This protein binds this small molecule.
Small molecule (SMILES): CC(=O)N[C@@H]1[C@@H](O)[C@H](O)[C@@H](CO)O[C@H]1O

Sequence of chain 1.A:
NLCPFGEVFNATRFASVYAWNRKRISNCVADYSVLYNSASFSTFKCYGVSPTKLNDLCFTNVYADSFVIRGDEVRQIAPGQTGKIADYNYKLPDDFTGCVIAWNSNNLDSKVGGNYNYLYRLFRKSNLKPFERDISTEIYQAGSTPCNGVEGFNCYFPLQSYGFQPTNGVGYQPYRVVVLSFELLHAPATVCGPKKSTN

Binding-site contacts:
Ligand atom C8 contacts residue VAL49 of chain 1.A at 3.6 Å (hydrophobic).
Ligand atom O3 contacts residue VAL49 of chain 1.A at 3.6 Å.
Ligand atom C4 contacts residue ASN25 of chain 1.A at 4.2 Å.
Ligand atom C2 contacts residue ASN25 of chain 1.A at 2.5 Å.
Ligand atom C8 contacts residue GLY21 of chain 1.A at 3.9 Å.
Ligand atom C5 contacts residue ASN25 of chain 1.A at 3.7 Å.
Ligand atom C1 contacts residue ASN25 of chain 1.A at 1.4 Å.
Ligand atom N2 contacts residue ASN25 of chain 1.A at 2.9 Å (h-bond).
Ligand atom C8 contacts residue LEU50 of chain 1.A at 4.1 Å (hydrophobic).
Ligand atom O5 contacts residue ASN25 of chain 1.A at 2.4 Å (h-bond).
Ligand atom C8 contacts residue PHE24 of chain 1.A at 3.7 Å (hydrophobic).
Ligand atom O7 contacts residue GLY21 of chain 1.A at 4.3 Å.
Ligand atom C7 contacts residue ASN25 of chain 1.A at 4.0 Å.
Ligand atom O7 contacts residue VAL49 of chain 1.A at 3.1 Å.
Ligand atom C7 contacts residue GLY21 of chain 1.A at 4.1 Å.
Ligand atom C3 contacts residue ASN25 of chain 1.A at 3.8 Å.
Ligand atom N2 contacts residue VAL49 of chain 1.A at 4.4 Å.
Ligand atom C7 contacts residue VAL49 of chain 1.A at 3.4 Å (hydrophobic).
Ligand atom C8 contacts residue PHE20 of chain 1.A at 4.1 Å (hydrophobic).